A protein and the small-molecule ligand that binds it are described below.
Small molecule (SMILES): CC(=O)N[C@H]1[C@H](O[C@H]2[C@H](O)[C@@H](NC(C)=O)CO[C@@H]2CO)O[C@H](CO)[C@@H](O)[C@@H]1O

Sequence of chain 1.A:
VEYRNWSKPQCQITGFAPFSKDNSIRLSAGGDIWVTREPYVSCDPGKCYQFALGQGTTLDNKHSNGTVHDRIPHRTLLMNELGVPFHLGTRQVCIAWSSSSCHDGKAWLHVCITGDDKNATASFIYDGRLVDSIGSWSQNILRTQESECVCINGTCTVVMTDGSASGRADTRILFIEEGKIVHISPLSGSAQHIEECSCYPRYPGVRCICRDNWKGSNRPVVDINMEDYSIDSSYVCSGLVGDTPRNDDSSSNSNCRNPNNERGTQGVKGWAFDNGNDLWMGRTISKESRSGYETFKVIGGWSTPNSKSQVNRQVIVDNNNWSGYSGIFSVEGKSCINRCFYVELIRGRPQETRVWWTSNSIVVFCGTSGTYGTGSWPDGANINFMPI

Binding-site contacts:
Ligand atom N2 contacts residue TRP356 of chain 1.A at 3.6 Å.
Ligand atom C1 contacts residue ASN65 of chain 1.A at 1.4 Å.
Ligand atom O7 contacts residue ASN65 of chain 1.A at 3.8 Å.
Ligand atom C3 contacts residue TRP356 of chain 1.A at 4.0 Å (hydrophobic).
Ligand atom C2 contacts residue TRP356 of chain 1.A at 4.2 Å (hydrophobic).
Ligand atom C1 contacts residue TRP356 of chain 1.A at 3.8 Å (hydrophobic).
Ligand atom O7 contacts residue TRP356 of chain 1.A at 3.6 Å.
Ligand atom C5 contacts residue ASN65 of chain 1.A at 3.6 Å.
Ligand atom C5 contacts residue TRP356 of chain 1.A at 3.8 Å (hydrophobic).
Ligand atom O4 contacts residue TRP356 of chain 1.A at 3.9 Å.
Ligand atom O5 contacts residue TRP356 of chain 1.A at 4.2 Å.
Ligand atom C8 contacts residue ILE388 of chain 1.A at 3.6 Å (hydrophobic).
Ligand atom C4 contacts residue ASN65 of chain 1.A at 4.2 Å.
Ligand atom O5 contacts residue ASN65 of chain 1.A at 2.4 Å (h-bond).
Ligand atom C3 contacts residue ASN65 of chain 1.A at 3.8 Å.
Ligand atom C4 contacts residue TRP356 of chain 1.A at 4.4 Å (hydrophobic).
Ligand atom C2 contacts residue ASN65 of chain 1.A at 2.5 Å.
Ligand atom C8 contacts residue TRP356 of chain 1.A at 3.5 Å (hydrophobic).
Ligand atom C7 contacts residue TRP356 of chain 1.A at 4.1 Å (hydrophobic).
Ligand atom C7 contacts residue ASN65 of chain 1.A at 3.5 Å.
Ligand atom N2 contacts residue ASN65 of chain 1.A at 2.9 Å (h-bond).